The protein below binds the small molecule below.
Small molecule (SMILES): CCCCCCCCCCC(CCCCCCCCCC)(CO[C@H]1O[C@@H](CO)[C@H](O[C@@H]2O[C@@H](CO)[C@H](O)[C@@H](O)[C@@H]2O)[C@@H](O)[C@@H]1O)CO[C@H]1O[C@@H](CO)[C@H](O[C@@H]2O[C@@H](CO)[C@H](O)[C@@H](O)[C@@H]2O)[C@@H](O)[C@H]1O

Sequence of chain 1.J:
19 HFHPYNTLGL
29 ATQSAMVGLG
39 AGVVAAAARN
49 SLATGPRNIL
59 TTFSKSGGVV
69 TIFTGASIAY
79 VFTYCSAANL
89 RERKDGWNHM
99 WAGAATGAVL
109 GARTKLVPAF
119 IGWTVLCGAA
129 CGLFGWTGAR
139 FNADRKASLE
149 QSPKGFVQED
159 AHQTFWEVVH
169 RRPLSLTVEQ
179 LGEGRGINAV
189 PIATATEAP

Sequence of chain 1.LA:
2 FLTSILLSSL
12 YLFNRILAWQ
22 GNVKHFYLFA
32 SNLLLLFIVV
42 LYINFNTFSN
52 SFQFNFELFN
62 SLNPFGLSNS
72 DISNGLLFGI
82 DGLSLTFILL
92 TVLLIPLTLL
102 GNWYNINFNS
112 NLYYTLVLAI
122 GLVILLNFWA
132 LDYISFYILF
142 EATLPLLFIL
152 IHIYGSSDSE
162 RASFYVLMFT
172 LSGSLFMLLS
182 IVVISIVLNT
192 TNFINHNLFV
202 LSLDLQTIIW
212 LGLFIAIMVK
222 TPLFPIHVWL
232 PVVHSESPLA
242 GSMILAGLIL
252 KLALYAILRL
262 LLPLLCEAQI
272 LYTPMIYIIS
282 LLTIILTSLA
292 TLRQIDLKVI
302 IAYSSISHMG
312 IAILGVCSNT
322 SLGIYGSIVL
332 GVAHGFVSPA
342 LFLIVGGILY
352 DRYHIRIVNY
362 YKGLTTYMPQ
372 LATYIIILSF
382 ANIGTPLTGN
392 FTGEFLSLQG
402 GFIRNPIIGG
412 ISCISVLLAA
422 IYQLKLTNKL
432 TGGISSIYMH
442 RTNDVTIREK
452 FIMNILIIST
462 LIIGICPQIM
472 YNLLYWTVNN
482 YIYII

Sequence of chain 1.JA:
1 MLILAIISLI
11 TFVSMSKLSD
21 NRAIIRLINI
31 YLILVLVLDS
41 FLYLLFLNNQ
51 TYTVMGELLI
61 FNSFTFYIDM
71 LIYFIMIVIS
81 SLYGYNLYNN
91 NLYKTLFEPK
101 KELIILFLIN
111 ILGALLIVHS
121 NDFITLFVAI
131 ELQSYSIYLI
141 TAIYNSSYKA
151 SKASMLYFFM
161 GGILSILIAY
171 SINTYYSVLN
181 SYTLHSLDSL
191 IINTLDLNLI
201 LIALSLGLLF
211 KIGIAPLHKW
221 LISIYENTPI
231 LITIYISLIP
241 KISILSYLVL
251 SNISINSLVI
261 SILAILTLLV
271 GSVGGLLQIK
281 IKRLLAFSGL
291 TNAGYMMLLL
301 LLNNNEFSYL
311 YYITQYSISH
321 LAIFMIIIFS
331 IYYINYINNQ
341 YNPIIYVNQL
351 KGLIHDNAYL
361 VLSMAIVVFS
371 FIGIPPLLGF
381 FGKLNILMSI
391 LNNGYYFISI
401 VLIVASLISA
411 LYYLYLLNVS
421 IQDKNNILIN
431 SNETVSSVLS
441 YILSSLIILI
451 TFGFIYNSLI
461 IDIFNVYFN

Binding-site contacts:
Ligand atom CAB contacts residue PHE177 of chain 1.LA at 3.6 Å (hydrophobic).
Ligand atom CAA contacts residue TYR396 of chain 1.JA at 3.3 Å (hydrophobic).
Ligand atom CBJ contacts residue ILE209 of chain 1.LA at 3.9 Å (hydrophobic).
Ligand atom OAJ contacts residue THR162 of chain 1.J at 3.5 Å.
Ligand atom CBC contacts residue ILE209 of chain 1.LA at 3.7 Å (hydrophobic).
Ligand atom O6 contacts residue TRP134 of chain 1.J at 3.2 Å.
Ligand atom CBF contacts residue TRP134 of chain 1.J at 3.8 Å (hydrophobic).
Ligand atom CBA contacts residue VAL184 of chain 1.LA at 3.7 Å (hydrophobic).
Ligand atom CCC contacts residue LYS92 of chain 1.J at 3.5 Å.
Ligand atom OAL contacts residue ASP205 of chain 1.LA at 3.2 Å (salt-bridge).
Ligand atom OAU contacts residue HIS97 of chain 1.J at 3.5 Å (h-bond).
Ligand atom OBZ contacts residue PHE163 of chain 1.J at 3.6 Å.
Ligand atom CAA contacts residue ILE400 of chain 1.JA at 3.7 Å (hydrophobic).
Ligand atom OAP contacts residue PHE163 of chain 1.J at 3.4 Å.
Ligand atom CBE contacts residue VAL184 of chain 1.LA at 3.7 Å (hydrophobic).
Ligand atom O4 contacts residue GLY133 of chain 1.J at 3.8 Å.
Ligand atom CBK contacts residue PHE163 of chain 1.J at 3.6 Å (hydrophobic).
Ligand atom C3 contacts residue GLY136 of chain 1.J at 3.8 Å.
Ligand atom OAS contacts residue TYR82 of chain 1.J at 3.2 Å (h-bond).
Ligand atom OAU contacts residue ASP93 of chain 1.J at 3.3 Å (salt-bridge).
Ligand atom CBQ contacts residue TYR396 of chain 1.JA at 3.6 Å (hydrophobic).
Ligand atom C5 contacts residue TRP134 of chain 1.J at 3.4 Å (hydrophobic).
Ligand atom CBG contacts residue TRP164 of chain 1.J at 3.7 Å (hydrophobic).
Ligand atom CBD contacts residue TRP134 of chain 1.J at 3.7 Å (hydrophobic).
Ligand atom OAP contacts residue ALA145 of chain 1.J at 3.4 Å (h-bond).
Ligand atom CAZ contacts residue LEU131 of chain 1.J at 3.8 Å (hydrophobic).
Ligand atom O5 contacts residue TRP134 of chain 1.J at 3.5 Å (h-bond).
Ligand atom CAZ contacts residue ILE400 of chain 1.JA at 3.8 Å (hydrophobic).
Ligand atom CBB contacts residue TRP134 of chain 1.J at 3.8 Å (hydrophobic).
Ligand atom CBN contacts residue THR162 of chain 1.J at 3.6 Å.
Ligand atom CBI contacts residue TYR396 of chain 1.JA at 3.7 Å (hydrophobic).
Ligand atom OAL contacts residue PHE163 of chain 1.J at 3.7 Å.
Ligand atom C6 contacts residue TRP134 of chain 1.J at 3.9 Å (hydrophobic).
Ligand atom OAU contacts residue GLY133 of chain 1.J at 3.5 Å (h-bond).
Ligand atom OAP contacts residue TRP164 of chain 1.J at 3.6 Å (h-bond).
Ligand atom CBJ contacts residue TRP134 of chain 1.J at 3.6 Å (hydrophobic).
Ligand atom OAQ contacts residue LYS92 of chain 1.J at 2.9 Å.
Ligand atom OAN contacts residue PHE163 of chain 1.J at 3.8 Å.
Ligand atom CAY contacts residue LEU391 of chain 1.JA at 3.7 Å (hydrophobic).
Ligand atom OBY contacts residue LYS92 of chain 1.J at 3.3 Å (salt-bridge).